Binding-site contacts:
Ligand atom C7 contacts residue LEU126 of chain 1.B at 4.1 Å (hydrophobic).
Ligand atom O7 contacts residue TYR124 of chain 1.B at 4.5 Å.
Ligand atom C8 contacts residue TYR124 of chain 1.B at 2.8 Å (hydrophobic).
Ligand atom O7 contacts residue ARG72 of chain 1.B at 3.6 Å.
Ligand atom N2 contacts residue LEU126 of chain 1.B at 4.1 Å.
Ligand atom O7 contacts residue ASN135 of chain 1.B at 4.0 Å.
Ligand atom C8 contacts residue LEU126 of chain 1.B at 3.3 Å (hydrophobic).
Ligand atom C6 contacts residue TYR124 of chain 1.B at 4.2 Å (hydrophobic).
Ligand atom C8 contacts residue GLU56 of chain 1.B at 4.0 Å.
Ligand atom C7 contacts residue ASN135 of chain 1.B at 3.8 Å.
Ligand atom C7 contacts residue PHE54 of chain 1.B at 4.2 Å (hydrophobic).
Ligand atom C4 contacts residue ASN135 of chain 1.B at 4.3 Å.
Ligand atom C7 contacts residue TYR124 of chain 1.B at 4.0 Å (hydrophobic).
Ligand atom O7 contacts residue PHE54 of chain 1.B at 3.6 Å.
Ligand atom C1 contacts residue ASN135 of chain 1.B at 1.5 Å.
Ligand atom C3 contacts residue ASN135 of chain 1.B at 3.9 Å.
Ligand atom C8 contacts residue PHE54 of chain 1.B at 4.3 Å (hydrophobic).
Ligand atom N2 contacts residue ASN135 of chain 1.B at 3.1 Å (h-bond).
Ligand atom C2 contacts residue ASN135 of chain 1.B at 2.6 Å.
Ligand atom C5 contacts residue ASN135 of chain 1.B at 3.8 Å.
Ligand atom O5 contacts residue ASN135 of chain 1.B at 2.5 Å (h-bond).

Sequence of chain 1.B:
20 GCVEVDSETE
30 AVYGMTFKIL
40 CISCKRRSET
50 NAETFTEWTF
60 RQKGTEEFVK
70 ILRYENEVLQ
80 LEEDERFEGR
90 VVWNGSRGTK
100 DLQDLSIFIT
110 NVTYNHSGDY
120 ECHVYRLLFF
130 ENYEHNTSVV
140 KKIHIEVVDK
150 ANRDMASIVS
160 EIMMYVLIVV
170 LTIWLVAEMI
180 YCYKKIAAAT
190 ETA

This small molecule binds to this protein.
Small molecule (SMILES): CC(=O)N[C@H]1[C@H](O[C@H]2[C@H](O)[C@@H](NC(C)=O)CO[C@@H]2CO)O[C@H](CO)[C@@H](O)[C@@H]1O